Sequence of chain 45.B:
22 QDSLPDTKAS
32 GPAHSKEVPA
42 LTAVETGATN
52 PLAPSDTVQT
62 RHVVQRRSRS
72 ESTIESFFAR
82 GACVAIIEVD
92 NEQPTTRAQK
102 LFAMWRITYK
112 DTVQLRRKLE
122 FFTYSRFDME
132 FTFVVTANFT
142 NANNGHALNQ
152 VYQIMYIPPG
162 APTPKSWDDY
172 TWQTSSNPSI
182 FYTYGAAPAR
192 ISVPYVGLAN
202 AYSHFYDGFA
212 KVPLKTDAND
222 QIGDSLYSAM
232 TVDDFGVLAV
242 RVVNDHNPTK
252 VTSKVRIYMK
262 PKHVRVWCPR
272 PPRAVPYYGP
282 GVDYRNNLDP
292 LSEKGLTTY

Sequence of chain 45.D:
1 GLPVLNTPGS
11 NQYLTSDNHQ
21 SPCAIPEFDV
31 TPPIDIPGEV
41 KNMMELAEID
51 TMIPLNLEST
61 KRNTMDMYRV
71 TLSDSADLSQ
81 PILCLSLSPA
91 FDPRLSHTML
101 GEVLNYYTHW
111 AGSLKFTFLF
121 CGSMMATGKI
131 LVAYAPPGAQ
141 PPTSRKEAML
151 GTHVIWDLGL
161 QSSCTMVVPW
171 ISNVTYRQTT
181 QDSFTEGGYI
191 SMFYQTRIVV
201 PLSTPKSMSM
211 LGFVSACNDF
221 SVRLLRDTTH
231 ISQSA

Sequence of chain 41.D:
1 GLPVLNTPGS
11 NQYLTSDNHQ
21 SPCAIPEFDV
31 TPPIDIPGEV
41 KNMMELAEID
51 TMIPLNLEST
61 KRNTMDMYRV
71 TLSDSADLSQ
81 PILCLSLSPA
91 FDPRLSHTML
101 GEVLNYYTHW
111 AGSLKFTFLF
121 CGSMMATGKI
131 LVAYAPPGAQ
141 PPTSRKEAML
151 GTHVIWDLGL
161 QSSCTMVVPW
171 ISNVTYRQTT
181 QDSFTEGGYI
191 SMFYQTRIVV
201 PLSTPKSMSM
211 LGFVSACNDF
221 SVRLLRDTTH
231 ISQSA

Binding-site contacts:
Ligand atom C9 contacts residue ILE108 of chain 45.B at 3.5 Å (hydrophobic).
Ligand atom C26 contacts residue THR109 of chain 45.B at 3.7 Å.
Ligand atom C1 contacts residue PRO179 of chain 45.B at 3.9 Å (hydrophobic).
Ligand atom C8 contacts residue ILE108 of chain 45.B at 3.8 Å (hydrophobic).
Ligand atom C3 contacts residue ALA24 of chain 45.D at 3.7 Å (hydrophobic).
Ligand atom O24 contacts residue TYR110 of chain 45.B at 3.9 Å.
Ligand atom C21 contacts residue TYR203 of chain 45.B at 3.8 Å (hydrophobic).
Ligand atom N4 contacts residue ILE192 of chain 45.B at 3.6 Å.
Ligand atom N6 contacts residue VAL194 of chain 45.B at 3.7 Å.
Ligand atom C20 contacts residue TYR110 of chain 45.B at 3.5 Å (hydrophobic).
Ligand atom C11 contacts residue VAL194 of chain 45.B at 3.7 Å (hydrophobic).
Ligand atom C23 contacts residue TYR110 of chain 45.B at 3.3 Å (hydrophobic).
Ligand atom C22 contacts residue TYR203 of chain 45.B at 3.5 Å (hydrophobic).
Ligand atom C19 contacts residue PHE236 of chain 45.B at 3.5 Å (hydrophobic).
Ligand atom C3 contacts residue TYR157 of chain 45.B at 3.5 Å (hydrophobic).
Ligand atom C8 contacts residue PHE132 of chain 45.B at 3.4 Å (hydrophobic).
Ligand atom N3 contacts residue ILE192 of chain 45.B at 3.8 Å.
Ligand atom C1 contacts residue ILE155 of chain 45.B at 3.7 Å (hydrophobic).
Ligand atom C7 contacts residue PHE132 of chain 45.B at 3.6 Å (hydrophobic).
Ligand atom O24 contacts residue PHE236 of chain 45.B at 3.7 Å.
Ligand atom C3 contacts residue PRO179 of chain 45.B at 3.7 Å (hydrophobic).
Ligand atom C20 contacts residue PHE236 of chain 45.B at 3.2 Å (hydrophobic).
Ligand atom C4 contacts residue ALA24 of chain 45.D at 3.8 Å (hydrophobic).
Ligand atom C10 contacts residue VAL194 of chain 45.B at 3.7 Å (hydrophobic).
Ligand atom C10 contacts residue TYR157 of chain 45.B at 3.6 Å (hydrophobic).
Ligand atom C14 contacts residue VAL197 of chain 45.B at 3.6 Å (hydrophobic).
Ligand atom C23 contacts residue PHE236 of chain 45.B at 3.5 Å (hydrophobic).
Ligand atom C19 contacts residue TYR110 of chain 45.B at 3.7 Å (hydrophobic).
Ligand atom C14 contacts residue PHE236 of chain 45.B at 3.9 Å (hydrophobic).
Ligand atom C11 contacts residue TYR157 of chain 45.B at 3.6 Å (hydrophobic).
Ligand atom C27 contacts residue THR109 of chain 45.B at 3.5 Å.
Ligand atom C21 contacts residue PHE236 of chain 45.B at 3.4 Å (hydrophobic).
Ligand atom C13 contacts residue VAL197 of chain 45.B at 3.6 Å (hydrophobic).
Ligand atom C9 contacts residue TYR157 of chain 45.B at 3.8 Å (hydrophobic).
Ligand atom C1 contacts residue ILE181 of chain 45.B at 3.4 Å (hydrophobic).
Ligand atom C4 contacts residue TYR157 of chain 45.B at 3.4 Å (hydrophobic).
Ligand atom C22 contacts residue PHE236 of chain 45.B at 3.9 Å (hydrophobic).
Ligand atom C12 contacts residue PHE236 of chain 45.B at 3.8 Å (hydrophobic).
Ligand atom N4 contacts residue LEU239 of chain 45.B at 3.8 Å.
Ligand atom O25 contacts residue TYR110 of chain 45.B at 3.0 Å.

The protein below binds the small molecule below.
Small molecule (SMILES): CCOC(=O)c1ccc(OCCCCC2CCN(c3ccc(C)nn3)CC2)cc1